Binding-site contacts:
Ligand atom C1 contacts residue GLU155 of chain 9.C at 3.9 Å.
Ligand atom O5 contacts residue HIS104 of chain 9.A at 3.1 Å (h-bond).
Ligand atom C4 contacts residue ASN154 of chain 9.C at 4.2 Å.
Ligand atom C7 contacts residue GLU155 of chain 9.C at 3.9 Å.
Ligand atom C7 contacts residue ASN154 of chain 9.C at 3.3 Å.
Ligand atom C3 contacts residue GLU155 of chain 9.C at 3.7 Å.
Ligand atom C1 contacts residue ASN154 of chain 9.C at 1.4 Å.
Ligand atom N2 contacts residue GLU155 of chain 9.C at 3.0 Å (salt-bridge).
Ligand atom O3 contacts residue GLU155 of chain 9.C at 4.3 Å.
Ligand atom C2 contacts residue ASN154 of chain 9.C at 2.4 Å.
Ligand atom C5 contacts residue HIS104 of chain 9.A at 3.6 Å.
Ligand atom C2 contacts residue GLU155 of chain 9.C at 3.7 Å.
Ligand atom C8 contacts residue GLU155 of chain 9.C at 3.8 Å.
Ligand atom O5 contacts residue ASN154 of chain 9.C at 2.3 Å (h-bond).
Ligand atom N2 contacts residue ASN154 of chain 9.C at 2.9 Å (h-bond).
Ligand atom C3 contacts residue ASN154 of chain 9.C at 3.7 Å.
Ligand atom O7 contacts residue ASN154 of chain 9.C at 3.2 Å (h-bond).
Ligand atom C6 contacts residue HIS104 of chain 9.A at 4.0 Å.
Ligand atom C5 contacts residue ASN154 of chain 9.C at 3.6 Å.
Ligand atom C1 contacts residue HIS104 of chain 9.A at 3.4 Å.
Ligand atom C8 contacts residue ASN154 of chain 9.C at 3.6 Å.

A protein and the small-molecule ligand that binds it are described below.
Small molecule (SMILES): CC(=O)N[C@@H]1[C@@H](O)[C@H](O)[C@@H](CO)O[C@H]1O

Sequence of chain 9.C:
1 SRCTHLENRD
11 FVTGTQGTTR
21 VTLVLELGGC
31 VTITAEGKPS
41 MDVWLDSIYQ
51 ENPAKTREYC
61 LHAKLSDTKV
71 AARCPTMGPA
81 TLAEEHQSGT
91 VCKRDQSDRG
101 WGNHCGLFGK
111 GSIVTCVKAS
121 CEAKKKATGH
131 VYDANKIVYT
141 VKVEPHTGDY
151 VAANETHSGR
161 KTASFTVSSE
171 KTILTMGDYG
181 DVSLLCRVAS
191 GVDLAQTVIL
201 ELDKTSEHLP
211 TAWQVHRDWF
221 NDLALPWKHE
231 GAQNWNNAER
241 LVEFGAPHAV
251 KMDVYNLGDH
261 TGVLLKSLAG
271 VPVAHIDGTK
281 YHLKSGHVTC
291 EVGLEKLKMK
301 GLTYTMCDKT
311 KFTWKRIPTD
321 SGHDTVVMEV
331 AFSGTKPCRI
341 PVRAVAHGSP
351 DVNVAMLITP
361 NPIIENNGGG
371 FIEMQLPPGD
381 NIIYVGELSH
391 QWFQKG

Sequence of chain 9.A:
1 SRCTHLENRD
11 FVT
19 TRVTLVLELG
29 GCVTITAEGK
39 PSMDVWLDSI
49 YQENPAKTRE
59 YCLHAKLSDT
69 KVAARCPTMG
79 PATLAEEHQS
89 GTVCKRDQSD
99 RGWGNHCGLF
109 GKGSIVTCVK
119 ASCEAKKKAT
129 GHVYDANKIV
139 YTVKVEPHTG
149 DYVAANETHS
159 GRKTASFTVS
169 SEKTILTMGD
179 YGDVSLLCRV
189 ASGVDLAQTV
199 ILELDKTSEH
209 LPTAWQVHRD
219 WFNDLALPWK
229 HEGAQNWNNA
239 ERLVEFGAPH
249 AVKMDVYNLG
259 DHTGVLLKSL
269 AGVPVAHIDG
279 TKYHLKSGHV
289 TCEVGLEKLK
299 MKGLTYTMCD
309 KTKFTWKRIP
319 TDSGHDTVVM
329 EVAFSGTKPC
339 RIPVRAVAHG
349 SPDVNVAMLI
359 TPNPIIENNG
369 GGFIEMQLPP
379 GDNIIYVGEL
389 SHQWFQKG